Binding-site contacts:
Ligand atom C5 contacts residue ASN1093 of chain 1.C at 3.7 Å.
Ligand atom C1 contacts residue ASN1093 of chain 1.C at 1.4 Å.
Ligand atom O5 contacts residue ASN1093 of chain 1.C at 2.4 Å (h-bond).
Ligand atom C4 contacts residue HIS1096 of chain 1.C at 4.2 Å.
Ligand atom C8 contacts residue ASN1093 of chain 1.C at 3.9 Å.
Ligand atom O6 contacts residue PHE1098 of chain 1.C at 4.2 Å.
Ligand atom O7 contacts residue ASN1093 of chain 1.C at 3.3 Å (h-bond).
Ligand atom N2 contacts residue THR1095 of chain 1.C at 3.9 Å.
Ligand atom C3 contacts residue HIS1096 of chain 1.C at 4.2 Å.
Ligand atom C1 contacts residue THR1095 of chain 1.C at 4.0 Å.
Ligand atom C7 contacts residue ASN1093 of chain 1.C at 3.3 Å.
Ligand atom O4 contacts residue HIS1096 of chain 1.C at 3.9 Å.
Ligand atom O5 contacts residue HIS1096 of chain 1.C at 4.1 Å.
Ligand atom C3 contacts residue ASN1093 of chain 1.C at 3.8 Å.
Ligand atom C5 contacts residue HIS1096 of chain 1.C at 3.4 Å.
Ligand atom C6 contacts residue HIS1096 of chain 1.C at 4.3 Å.
Ligand atom C3 contacts residue THR1095 of chain 1.C at 4.1 Å.
Ligand atom C6 contacts residue PHE1098 of chain 1.C at 3.5 Å (hydrophobic).
Ligand atom C1 contacts residue HIS1096 of chain 1.C at 4.0 Å.
Ligand atom N2 contacts residue ASN1093 of chain 1.C at 2.9 Å (h-bond).
Ligand atom C2 contacts residue THR1095 of chain 1.C at 4.2 Å.
Ligand atom C5 contacts residue PHE1098 of chain 1.C at 4.2 Å (hydrophobic).
Ligand atom C2 contacts residue ASN1093 of chain 1.C at 2.5 Å.
Ligand atom O5 contacts residue PHE1098 of chain 1.C at 3.8 Å.
Ligand atom C4 contacts residue ASN1093 of chain 1.C at 4.2 Å.

The small molecule below binds the protein below.
Small molecule (SMILES): CC(=O)N[C@@H]1[C@@H](O)[C@H](O)[C@@H](CO)O[C@H]1O

Sequence of chain 1.C:
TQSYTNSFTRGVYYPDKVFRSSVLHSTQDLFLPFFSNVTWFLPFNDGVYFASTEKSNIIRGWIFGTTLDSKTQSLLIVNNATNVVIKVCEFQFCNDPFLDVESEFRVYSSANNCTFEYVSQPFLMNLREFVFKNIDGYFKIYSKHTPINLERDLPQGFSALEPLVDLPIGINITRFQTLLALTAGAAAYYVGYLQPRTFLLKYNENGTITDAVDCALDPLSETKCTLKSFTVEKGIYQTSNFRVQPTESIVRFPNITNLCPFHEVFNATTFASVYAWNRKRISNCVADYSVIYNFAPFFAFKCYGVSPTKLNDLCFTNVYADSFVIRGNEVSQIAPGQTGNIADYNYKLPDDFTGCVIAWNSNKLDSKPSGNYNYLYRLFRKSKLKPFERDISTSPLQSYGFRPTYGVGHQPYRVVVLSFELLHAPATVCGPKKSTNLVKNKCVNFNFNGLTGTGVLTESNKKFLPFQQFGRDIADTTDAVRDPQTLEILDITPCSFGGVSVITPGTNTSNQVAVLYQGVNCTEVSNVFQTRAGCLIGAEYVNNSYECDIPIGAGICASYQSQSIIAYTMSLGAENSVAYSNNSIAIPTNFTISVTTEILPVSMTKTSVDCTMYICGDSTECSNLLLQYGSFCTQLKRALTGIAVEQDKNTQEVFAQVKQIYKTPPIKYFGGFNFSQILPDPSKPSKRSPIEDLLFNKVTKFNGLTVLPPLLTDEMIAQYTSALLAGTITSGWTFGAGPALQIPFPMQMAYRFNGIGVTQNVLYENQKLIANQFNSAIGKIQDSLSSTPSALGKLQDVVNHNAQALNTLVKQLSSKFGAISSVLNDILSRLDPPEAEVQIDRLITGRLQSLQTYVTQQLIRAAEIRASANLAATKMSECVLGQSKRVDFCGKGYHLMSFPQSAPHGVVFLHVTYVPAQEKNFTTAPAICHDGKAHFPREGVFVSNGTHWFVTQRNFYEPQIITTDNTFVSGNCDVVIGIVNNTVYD